Sequence of chain 7.A:
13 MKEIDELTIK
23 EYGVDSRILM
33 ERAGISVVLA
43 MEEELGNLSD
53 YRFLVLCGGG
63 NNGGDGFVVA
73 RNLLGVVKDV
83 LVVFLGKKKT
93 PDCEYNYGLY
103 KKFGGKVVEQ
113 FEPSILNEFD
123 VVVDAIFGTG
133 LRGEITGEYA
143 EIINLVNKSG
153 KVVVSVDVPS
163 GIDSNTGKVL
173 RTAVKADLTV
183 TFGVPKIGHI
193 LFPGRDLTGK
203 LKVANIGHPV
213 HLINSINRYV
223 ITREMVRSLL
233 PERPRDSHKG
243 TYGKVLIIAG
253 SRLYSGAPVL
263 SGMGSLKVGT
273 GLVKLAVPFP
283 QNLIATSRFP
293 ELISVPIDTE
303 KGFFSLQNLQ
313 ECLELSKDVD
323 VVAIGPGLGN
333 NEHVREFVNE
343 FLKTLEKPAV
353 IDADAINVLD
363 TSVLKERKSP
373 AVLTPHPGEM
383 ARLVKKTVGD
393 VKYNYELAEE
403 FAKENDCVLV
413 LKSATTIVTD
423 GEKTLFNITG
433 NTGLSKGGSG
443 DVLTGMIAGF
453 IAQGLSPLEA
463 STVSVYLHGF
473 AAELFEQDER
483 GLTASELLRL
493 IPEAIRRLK

Sequence of chain 3.A:
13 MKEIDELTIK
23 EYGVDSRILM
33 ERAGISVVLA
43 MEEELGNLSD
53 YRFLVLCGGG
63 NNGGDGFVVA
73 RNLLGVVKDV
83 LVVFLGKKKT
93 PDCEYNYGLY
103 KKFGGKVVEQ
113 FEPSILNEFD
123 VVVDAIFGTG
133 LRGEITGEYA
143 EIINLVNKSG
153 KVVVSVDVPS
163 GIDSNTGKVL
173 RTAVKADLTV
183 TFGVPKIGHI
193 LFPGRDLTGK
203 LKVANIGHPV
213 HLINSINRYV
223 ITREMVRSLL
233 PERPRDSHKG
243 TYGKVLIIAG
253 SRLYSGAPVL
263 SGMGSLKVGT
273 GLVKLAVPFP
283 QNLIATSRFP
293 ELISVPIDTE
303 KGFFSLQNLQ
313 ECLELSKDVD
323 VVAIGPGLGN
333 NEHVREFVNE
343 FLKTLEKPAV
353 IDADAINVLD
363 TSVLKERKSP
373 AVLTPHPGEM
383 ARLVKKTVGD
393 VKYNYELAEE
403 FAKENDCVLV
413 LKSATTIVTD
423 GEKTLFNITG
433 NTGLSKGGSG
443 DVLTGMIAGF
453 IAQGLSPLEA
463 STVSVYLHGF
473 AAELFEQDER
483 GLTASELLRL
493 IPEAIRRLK

Binding-site contacts:
Ligand atom CA contacts residue VAL205 of chain 3.A at 3.8 Å (hydrophobic).
Ligand atom CE1 contacts residue SER38 of chain 3.A at 3.8 Å.
Ligand atom O contacts residue ASN207 of chain 3.A at 3.1 Å (h-bond).
Ligand atom O contacts residue VAL205 of chain 3.A at 2.9 Å (h-bond).
Ligand atom CD2 contacts residue LEU41 of chain 3.A at 3.6 Å (hydrophobic).
Ligand atom CD2 contacts residue GLU45 of chain 3.A at 3.7 Å.
Ligand atom CB contacts residue GLU44 of chain 7.A at 3.4 Å.
Ligand atom CD1 contacts residue VAL40 of chain 7.A at 3.9 Å (hydrophobic).
Ligand atom N contacts residue GLU44 of chain 7.A at 2.9 Å (salt-bridge).
Ligand atom CE3 contacts residue LEU41 of chain 7.A at 3.9 Å (hydrophobic).
Ligand atom CA contacts residue GLU44 of chain 7.A at 3.7 Å.
Ligand atom O contacts residue ASN207 of chain 3.A at 2.7 Å (h-bond).
Ligand atom CE2 contacts residue ASN207 of chain 3.A at 3.4 Å.
Ligand atom CZ2 contacts residue ARG34 of chain 3.A at 3.6 Å.
Ligand atom N contacts residue GLU44 of chain 7.A at 3.2 Å (salt-bridge).
Ligand atom NE1 contacts residue ASN74 of chain 7.A at 2.9 Å (h-bond).
Ligand atom CA contacts residue VAL205 of chain 3.A at 3.3 Å (hydrophobic).
Ligand atom N contacts residue ASN49 of chain 7.A at 3.6 Å.
Ligand atom C contacts residue GLU44 of chain 7.A at 3.4 Å.
Ligand atom CZ2 contacts residue ASN74 of chain 7.A at 3.5 Å.
Ligand atom O contacts residue LEU203 of chain 3.A at 3.5 Å (h-bond).
Ligand atom O contacts residue ALA206 of chain 3.A at 3.2 Å.
Ligand atom CZ contacts residue ALA42 of chain 3.A at 3.5 Å (hydrophobic).
Ligand atom NE1 contacts residue ASN207 of chain 3.A at 3.5 Å (h-bond).
Ligand atom C contacts residue VAL205 of chain 3.A at 3.5 Å (hydrophobic).
Ligand atom CG contacts residue VAL40 of chain 7.A at 3.8 Å (hydrophobic).
Ligand atom CH2 contacts residue ILE37 of chain 7.A at 3.8 Å (hydrophobic).
Ligand atom CD1 contacts residue ASN207 of chain 3.A at 3.5 Å.
Ligand atom O contacts residue VAL205 of chain 3.A at 3.6 Å.
Ligand atom CD2 contacts residue VAL40 of chain 7.A at 3.7 Å (hydrophobic).
Ligand atom NE1 contacts residue VAL40 of chain 7.A at 3.9 Å.
Ligand atom CA contacts residue GLU44 of chain 7.A at 3.5 Å.
Ligand atom CE1 contacts residue ALA206 of chain 3.A at 3.6 Å (hydrophobic).
Ligand atom CZ contacts residue SER38 of chain 3.A at 3.3 Å.
Ligand atom CH2 contacts residue ARG34 of chain 3.A at 3.4 Å.
Ligand atom O contacts residue LYS204 of chain 3.A at 3.7 Å.
Ligand atom N contacts residue VAL205 of chain 3.A at 2.8 Å (h-bond).
Ligand atom CZ2 contacts residue ASN207 of chain 3.A at 3.6 Å.
Ligand atom CD1 contacts residue ASN74 of chain 7.A at 3.7 Å.
Ligand atom CE2 contacts residue VAL40 of chain 7.A at 3.8 Å (hydrophobic).

This protein binds this small molecule.
Small molecule (SMILES): CC(C)C[C@H](NC(=O)[C@H](CC1=c2ccccc2=NC1)NC(=O)[C@H](C)NC(=O)[C@H](C)N)C(=O)N[C@@H](Cc1ccccc1)C(=O)N[C@@H](CCC(=O)O)C(=O)N[C@@H](C)C=O